Sequence of chain 1.A:
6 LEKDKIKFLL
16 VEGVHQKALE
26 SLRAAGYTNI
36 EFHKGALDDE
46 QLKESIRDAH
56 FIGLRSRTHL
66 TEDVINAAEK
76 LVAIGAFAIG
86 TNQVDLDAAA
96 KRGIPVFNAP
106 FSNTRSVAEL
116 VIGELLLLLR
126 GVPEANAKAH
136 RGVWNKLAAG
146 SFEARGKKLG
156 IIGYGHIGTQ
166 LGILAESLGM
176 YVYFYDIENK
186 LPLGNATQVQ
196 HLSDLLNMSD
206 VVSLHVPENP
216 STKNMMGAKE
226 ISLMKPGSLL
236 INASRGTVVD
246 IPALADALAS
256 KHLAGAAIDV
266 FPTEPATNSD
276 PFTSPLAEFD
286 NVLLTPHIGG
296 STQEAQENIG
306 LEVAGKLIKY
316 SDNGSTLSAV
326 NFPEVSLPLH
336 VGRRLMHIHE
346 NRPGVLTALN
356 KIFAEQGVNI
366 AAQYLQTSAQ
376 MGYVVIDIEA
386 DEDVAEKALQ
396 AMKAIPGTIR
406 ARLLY

A small-molecule ligand and the protein it binds are described below.
Small molecule (SMILES): N[C@@H](CO)C(=O)O

Binding-site contacts:
Ligand atom CB contacts residue VAL350 of chain 1.A at 4.1 Å (hydrophobic).
Ligand atom OG contacts residue ASN364 of chain 2.B at 3.6 Å.
Ligand atom CA contacts residue ILE365 of chain 2.B at 3.0 Å (hydrophobic).
Ligand atom N contacts residue ILE365 of chain 2.B at 3.2 Å (h-bond).
Ligand atom CB contacts residue ARG347 of chain 1.A at 3.4 Å.
Ligand atom CB contacts residue ILE365 of chain 2.B at 4.1 Å (hydrophobic).
Ligand atom OXT contacts residue LEU370 of chain 1.A at 4.4 Å.
Ligand atom C contacts residue LEU370 of chain 1.A at 3.9 Å (hydrophobic).
Ligand atom CB contacts residue ASN364 of chain 2.B at 4.1 Å.
Ligand atom CA contacts residue ASN346 of chain 1.A at 3.9 Å.
Ligand atom OG contacts residue GLY349 of chain 1.A at 3.5 Å (h-bond).
Ligand atom OG contacts residue ARG347 of chain 1.A at 3.7 Å.
Ligand atom O contacts residue ILE365 of chain 2.B at 4.2 Å.
Ligand atom CB contacts residue LEU351 of chain 1.A at 3.6 Å (hydrophobic).
Ligand atom CB contacts residue PRO348 of chain 1.A at 4.2 Å (hydrophobic).
Ligand atom C contacts residue HIS344 of chain 1.A at 3.2 Å.
Ligand atom OXT contacts residue ASN346 of chain 1.A at 3.4 Å (h-bond).
Ligand atom OG contacts residue VAL363 of chain 2.B at 4.4 Å.
Ligand atom O contacts residue HIS344 of chain 1.A at 2.9 Å (h-bond).
Ligand atom OXT contacts residue ARG347 of chain 1.A at 4.1 Å.
Ligand atom CA contacts residue ARG347 of chain 1.A at 3.9 Å.
Ligand atom O contacts residue LEU351 of chain 1.A at 4.0 Å.
Ligand atom C contacts residue ARG347 of chain 1.A at 4.4 Å.
Ligand atom OXT contacts residue THR372 of chain 1.A at 4.0 Å.
Ligand atom N contacts residue PRO348 of chain 1.A at 4.2 Å.
Ligand atom N contacts residue ARG347 of chain 1.A at 3.4 Å (salt-bridge).
Ligand atom C contacts residue ASN346 of chain 1.A at 4.0 Å.
Ligand atom OXT contacts residue ILE365 of chain 2.B at 4.3 Å.
Ligand atom OXT contacts residue GLU345 of chain 1.A at 3.8 Å.
Ligand atom CA contacts residue ASN364 of chain 2.B at 3.7 Å.
Ligand atom OXT contacts residue HIS344 of chain 1.A at 2.7 Å (h-bond).
Ligand atom OXT contacts residue GLY377 of chain 1.A at 4.0 Å.
Ligand atom OG contacts residue PRO348 of chain 1.A at 3.6 Å.
Ligand atom N contacts residue ASN346 of chain 1.A at 2.8 Å (h-bond).
Ligand atom OG contacts residue ILE365 of chain 2.B at 3.3 Å (h-bond).
Ligand atom CB contacts residue GLY349 of chain 1.A at 3.9 Å.
Ligand atom C contacts residue ILE365 of chain 2.B at 3.7 Å (hydrophobic).
Ligand atom N contacts residue ASN364 of chain 2.B at 2.4 Å (h-bond).
Ligand atom O contacts residue LEU370 of chain 1.A at 3.2 Å.
Ligand atom C contacts residue THR372 of chain 1.A at 4.4 Å.

Sequence of chain 2.B:
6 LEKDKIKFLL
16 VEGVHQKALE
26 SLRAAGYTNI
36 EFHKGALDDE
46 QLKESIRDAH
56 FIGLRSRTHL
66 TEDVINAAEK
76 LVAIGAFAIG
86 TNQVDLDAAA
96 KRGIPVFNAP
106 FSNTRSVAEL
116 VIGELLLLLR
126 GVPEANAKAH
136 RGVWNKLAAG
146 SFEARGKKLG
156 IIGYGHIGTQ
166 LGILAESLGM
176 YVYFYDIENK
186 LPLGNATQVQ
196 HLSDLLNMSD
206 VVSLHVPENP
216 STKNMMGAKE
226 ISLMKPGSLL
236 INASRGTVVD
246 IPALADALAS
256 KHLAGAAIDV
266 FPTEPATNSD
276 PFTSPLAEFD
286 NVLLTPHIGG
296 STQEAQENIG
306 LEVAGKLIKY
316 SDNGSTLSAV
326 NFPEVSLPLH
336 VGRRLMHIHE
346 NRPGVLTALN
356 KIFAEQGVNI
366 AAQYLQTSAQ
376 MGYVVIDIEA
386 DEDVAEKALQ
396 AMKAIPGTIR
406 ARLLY